Sequence of chain 1.B:
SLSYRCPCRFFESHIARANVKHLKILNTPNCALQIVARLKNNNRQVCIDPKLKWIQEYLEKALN

The small molecule below binds the protein below.
Small molecule (SMILES): O=C(O)C1=C[C@H](O)[C@@H](OS(=O)(=O)O)[C@H](O[C@H]2[C@H](O)[C@@H](NS(=O)(=O)O)[C@@H](O)O[C@@H]2COS(=O)(=O)O)O1

Sequence of chain 1.A:
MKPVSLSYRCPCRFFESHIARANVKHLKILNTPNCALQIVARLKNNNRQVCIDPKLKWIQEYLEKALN

Binding-site contacts:
Ligand atom C5 contacts residue ARG21 of chain 1.A at 3.7 Å.
Ligand atom O2 contacts residue ALA22 of chain 1.A at 3.8 Å.
Ligand atom O6B contacts residue TRP58 of chain 1.A at 3.8 Å.
Ligand atom O2S contacts residue ALA22 of chain 1.A at 3.1 Å.
Ligand atom O3S contacts residue ALA22 of chain 1.A at 2.9 Å (h-bond).
Ligand atom O1S contacts residue ARG21 of chain 1.A at 3.2 Å (salt-bridge).
Ligand atom O6A contacts residue ARG21 of chain 1.A at 2.9 Å (salt-bridge).
Ligand atom O4S contacts residue PRO33 of chain 1.B at 3.2 Å.
Ligand atom C1 contacts residue ARG21 of chain 1.A at 3.7 Å.
Ligand atom O6A contacts residue TRP58 of chain 1.A at 3.8 Å.
Ligand atom O6A contacts residue GLU61 of chain 1.A at 4.0 Å.
Ligand atom S1 contacts residue ARG21 of chain 1.A at 3.6 Å.
Ligand atom S1 contacts residue ASN31 of chain 1.B at 4.2 Å.
Ligand atom S contacts residue ALA22 of chain 1.A at 4.0 Å.
Ligand atom N2 contacts residue ARG21 of chain 1.A at 3.4 Å (salt-bridge).
Ligand atom N2 contacts residue ASN31 of chain 1.B at 4.5 Å.
Ligand atom C1 contacts residue PRO33 of chain 1.B at 4.2 Å (hydrophobic).
Ligand atom C6 contacts residue TRP58 of chain 1.A at 3.9 Å (hydrophobic).
Ligand atom C6 contacts residue ARG21 of chain 1.A at 3.7 Å.
Ligand atom O5 contacts residue PRO33 of chain 1.B at 3.9 Å.
Ligand atom O1S contacts residue ALA22 of chain 1.A at 3.6 Å.
Ligand atom O1 contacts residue PRO33 of chain 1.B at 3.6 Å.
Ligand atom O6B contacts residue GLU61 of chain 1.A at 3.4 Å (salt-bridge).
Ligand atom O2S contacts residue ARG21 of chain 1.A at 3.5 Å.
Ligand atom O3S contacts residue ALA20 of chain 1.A at 3.4 Å.
Ligand atom O6 contacts residue ARG21 of chain 1.A at 3.3 Å (salt-bridge).
Ligand atom S1 contacts residue ALA22 of chain 1.A at 3.9 Å.
Ligand atom C5 contacts residue ARG21 of chain 1.A at 4.2 Å.
Ligand atom O1S contacts residue ASN31 of chain 1.B at 2.7 Å (h-bond).
Ligand atom O6S contacts residue LYS65 of chain 1.A at 3.2 Å (salt-bridge).
Ligand atom O3S contacts residue ARG21 of chain 1.A at 3.3 Å (salt-bridge).
Ligand atom O5 contacts residue ARG21 of chain 1.A at 4.2 Å.
Ligand atom O1S contacts residue ALA22 of chain 1.A at 3.7 Å.
Ligand atom O5 contacts residue ARG21 of chain 1.A at 3.0 Å.
Ligand atom C6 contacts residue ARG21 of chain 1.A at 3.9 Å.
Ligand atom C6 contacts residue GLU61 of chain 1.A at 4.0 Å.
Ligand atom O4S contacts residue ARG21 of chain 1.A at 4.3 Å.
Ligand atom O2 contacts residue ARG21 of chain 1.A at 3.9 Å.
Ligand atom O3S contacts residue ALA22 of chain 1.A at 4.2 Å.